The small molecule below binds the protein below.
Small molecule (SMILES): CC(C)COC(=O)N[C@H](C(=O)NN(CC1CC1)C(=O)N[C@@H](CC1CC1)[C@@H](O)C(=O)NCC(=O)N[C@H](C(=O)O)c1ccccc1)C1CCCCC1

Binding-site contacts:
Ligand atom C24 contacts residue ALA168 of chain 1.A at 3.6 Å (hydrophobic).
Ligand atom O34 contacts residue GLY149 of chain 1.A at 2.6 Å (h-bond).
Ligand atom N40 contacts residue THR54 of chain 1.A at 3.2 Å (h-bond).
Ligand atom O49 contacts residue THR54 of chain 1.A at 2.9 Å (h-bond).
Ligand atom C31 contacts residue ALA169 of chain 1.A at 3.6 Å (hydrophobic).
Ligand atom N8 contacts residue ALA169 of chain 1.A at 3.5 Å (h-bond).
Ligand atom C27 contacts residue SER151 of chain 1.A at 2.4 Å.
Ligand atom C30 contacts residue ILE144 of chain 1.A at 3.6 Å (hydrophobic).
Ligand atom C39 contacts residue GLY149 of chain 1.A at 3.6 Å.
Ligand atom C24 contacts residue ARG167 of chain 1.A at 3.2 Å.
Ligand atom C36 contacts residue THR54 of chain 1.A at 3.0 Å.
Ligand atom N26 contacts residue ARG167 of chain 1.A at 3.0 Å (salt-bridge).
Ligand atom O17 contacts residue ALA168 of chain 1.A at 3.1 Å.
Ligand atom O32 contacts residue HIS69 of chain 1.A at 2.4 Å (h-bond).
Ligand atom C31 contacts residue ILE144 of chain 1.A at 3.5 Å (hydrophobic).
Ligand atom C37 contacts residue THR54 of chain 1.A at 3.5 Å.
Ligand atom O17 contacts residue ALA169 of chain 1.A at 3.2 Å (h-bond).
Ligand atom C7 contacts residue ARG167 of chain 1.A at 3.4 Å.
Ligand atom O49 contacts residue GLN53 of chain 1.A at 3.1 Å.
Ligand atom N26 contacts residue SER151 of chain 1.A at 3.0 Å (h-bond).
Ligand atom C46 contacts residue LYS148 of chain 1.A at 3.6 Å.
Ligand atom C6 contacts residue ASP180 of chain 1.A at 3.3 Å.
Ligand atom C33 contacts residue HIS69 of chain 1.A at 3.5 Å.
Ligand atom O34 contacts residue SER150 of chain 1.A at 3.0 Å (h-bond).
Ligand atom N26 contacts residue HIS69 of chain 1.A at 3.2 Å (h-bond).
Ligand atom C33 contacts residue SER151 of chain 1.A at 1.4 Å.
Ligand atom C28 contacts residue SER151 of chain 1.A at 2.8 Å.
Ligand atom O38 contacts residue LYS148 of chain 1.A at 3.6 Å.
Ligand atom N35 contacts residue SER151 of chain 1.A at 3.6 Å.
Ligand atom O32 contacts residue SER151 of chain 1.A at 2.3 Å (h-bond).
Ligand atom C14 contacts residue CYS171 of chain 1.A at 3.5 Å (hydrophobic).
Ligand atom O34 contacts residue SER151 of chain 1.A at 3.0 Å (h-bond).
Ligand atom C22 contacts residue HIS69 of chain 1.A at 3.4 Å.
Ligand atom C37 contacts residue GLY149 of chain 1.A at 3.3 Å.
Ligand atom C25 contacts residue ARG167 of chain 1.A at 3.4 Å.
Ligand atom C7 contacts residue ALA168 of chain 1.A at 3.5 Å (hydrophobic).
Ligand atom O34 contacts residue LYS148 of chain 1.A at 3.6 Å.
Ligand atom C36 contacts residue GLY149 of chain 1.A at 3.5 Å.
Ligand atom O38 contacts residue GLY149 of chain 1.A at 3.1 Å (h-bond).
Ligand atom C39 contacts residue SER151 of chain 1.A at 2.6 Å.

Sequence of chain 1.A:
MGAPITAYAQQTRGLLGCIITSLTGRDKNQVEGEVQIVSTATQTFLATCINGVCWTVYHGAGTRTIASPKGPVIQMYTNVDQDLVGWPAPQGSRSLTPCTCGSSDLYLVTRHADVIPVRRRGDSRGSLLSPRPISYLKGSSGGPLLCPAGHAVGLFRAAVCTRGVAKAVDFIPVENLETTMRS